This protein binds this small molecule.
Small molecule (SMILES): C[C@@H](O)[C@H](NC(=O)[C@@H]1C=CC=N1)C(=O)N[C@@H](CCC(=O)O)C(=O)N[C@H](CN[C@@H](Cc1ccccc1)C(=O)N[C@@H](CCCN=C(N)N)C(=O)N[C@@H](CCC(=O)O)C(=O)O)Cc1ccccc1

Binding-site contacts:
Ligand atom C10 contacts residue GLY37 of chain 1.A at 3.1 Å.
Ligand atom N contacts residue ASP15 of chain 1.A at 3.4 Å (salt-bridge).
Ligand atom O contacts residue THR223 of chain 1.A at 2.9 Å (h-bond).
Ligand atom O contacts residue THR222 of chain 1.A at 3.1 Å.
Ligand atom N contacts residue GLY221 of chain 1.A at 2.9 Å (h-bond).
Ligand atom O contacts residue ASP81 of chain 1.A at 3.4 Å (salt-bridge).
Ligand atom C15 contacts residue ILE304 of chain 1.A at 3.0 Å (hydrophobic).
Ligand atom OE2 contacts residue GLY80 of chain 1.A at 3.2 Å.
Ligand atom C12 contacts residue ASP219 of chain 1.A at 3.3 Å.
Ligand atom C7 contacts residue ASP33 of chain 1.A at 3.3 Å.
Ligand atom CA contacts residue THR223 of chain 1.A at 3.2 Å.
Ligand atom O contacts residue GLY80 of chain 1.A at 3.4 Å (h-bond).
Ligand atom C contacts residue THR223 of chain 1.A at 3.5 Å.
Ligand atom C2 contacts residue ASP219 of chain 1.A at 3.2 Å.
Ligand atom CD contacts residue LEU133 of chain 1.A at 3.5 Å (hydrophobic).
Ligand atom N contacts residue SER78 of chain 1.A at 2.8 Å (h-bond).
Ligand atom N contacts residue ASP81 of chain 1.A at 3.4 Å (salt-bridge).
Ligand atom C3 contacts residue GLY221 of chain 1.A at 3.3 Å.
Ligand atom N2 contacts residue ASP219 of chain 1.A at 2.9 Å (salt-bridge).
Ligand atom O contacts residue GLY80 of chain 1.A at 3.1 Å (h-bond).
Ligand atom C9 contacts residue PHE116 of chain 1.A at 3.5 Å (hydrophobic).
Ligand atom NH1 contacts residue LEU133 of chain 1.A at 3.1 Å (h-bond).
Ligand atom C3 contacts residue ASP35 of chain 1.A at 3.0 Å.
Ligand atom C contacts residue GLY37 of chain 1.A at 3.5 Å.
Ligand atom OXT contacts residue SER78 of chain 1.A at 3.4 Å (h-bond).
Ligand atom C8 contacts residue ASP81 of chain 1.A at 3.1 Å.
Ligand atom O contacts residue TYR79 of chain 1.A at 3.4 Å.
Ligand atom OE1 contacts residue TYR226 of chain 1.A at 3.3 Å (h-bond).
Ligand atom C5 contacts residue GLY221 of chain 1.A at 3.5 Å.
Ligand atom C17 contacts residue ILE304 of chain 1.A at 2.9 Å (hydrophobic).
Ligand atom C2 contacts residue ASP35 of chain 1.A at 3.2 Å.
Ligand atom C5 contacts residue ASP33 of chain 1.A at 3.5 Å.
Ligand atom N contacts residue GLY37 of chain 1.A at 2.9 Å (h-bond).
Ligand atom C18 contacts residue ILE300 of chain 1.A at 3.2 Å (hydrophobic).
Ligand atom C5 contacts residue LEU125 of chain 1.A at 3.5 Å (hydrophobic).
Ligand atom N contacts residue THR223 of chain 1.A at 2.8 Å (h-bond).
Ligand atom C10 contacts residue ASP219 of chain 1.A at 3.4 Å.
Ligand atom C4 contacts residue GLY221 of chain 1.A at 3.5 Å.
Ligand atom C18 contacts residue GLY80 of chain 1.A at 3.5 Å.
Ligand atom CA contacts residue THR222 of chain 1.A at 3.2 Å.

Sequence of chain 1.A:
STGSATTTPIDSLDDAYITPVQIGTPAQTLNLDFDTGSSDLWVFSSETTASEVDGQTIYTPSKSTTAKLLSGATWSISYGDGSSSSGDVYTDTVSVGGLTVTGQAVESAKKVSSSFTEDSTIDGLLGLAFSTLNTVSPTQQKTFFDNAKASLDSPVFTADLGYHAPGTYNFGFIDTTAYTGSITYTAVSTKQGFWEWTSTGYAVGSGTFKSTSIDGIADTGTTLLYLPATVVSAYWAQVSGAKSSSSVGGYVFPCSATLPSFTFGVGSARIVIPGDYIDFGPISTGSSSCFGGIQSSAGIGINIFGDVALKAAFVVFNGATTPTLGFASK